A small-molecule ligand and the protein it binds are described below.
Small molecule (SMILES): CC(C)Oc1ccc2[nH]nc(-c3ccnc(N4CCOCC4)c3)c2c1

Sequence of chain 1.A:
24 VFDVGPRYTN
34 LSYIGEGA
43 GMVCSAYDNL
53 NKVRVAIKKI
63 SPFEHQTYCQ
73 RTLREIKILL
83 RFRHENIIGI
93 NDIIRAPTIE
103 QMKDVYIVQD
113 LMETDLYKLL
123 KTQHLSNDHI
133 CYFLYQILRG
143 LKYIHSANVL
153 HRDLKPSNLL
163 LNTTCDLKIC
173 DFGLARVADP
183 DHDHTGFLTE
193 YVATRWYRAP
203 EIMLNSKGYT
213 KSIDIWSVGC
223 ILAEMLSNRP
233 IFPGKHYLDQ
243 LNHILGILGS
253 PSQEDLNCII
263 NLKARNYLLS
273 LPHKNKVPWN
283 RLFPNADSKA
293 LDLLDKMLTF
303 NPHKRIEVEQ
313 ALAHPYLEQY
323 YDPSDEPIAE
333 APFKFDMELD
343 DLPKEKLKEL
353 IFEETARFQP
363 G

Binding-site contacts:
Ligand atom C2 contacts residue LEU162 of chain 1.A at 3.4 Å (hydrophobic).
Ligand atom C1 contacts residue LEU162 of chain 1.A at 3.6 Å (hydrophobic).
Ligand atom N1 contacts residue LEU113 of chain 1.A at 3.8 Å.
Ligand atom N1 contacts residue ALA58 of chain 1.A at 3.4 Å.
Ligand atom C2 contacts residue ASP112 of chain 1.A at 3.8 Å.
Ligand atom C17 contacts residue MET114 of chain 1.A at 3.6 Å (hydrophobic).
Ligand atom C contacts residue LEU162 of chain 1.A at 3.9 Å (hydrophobic).
Ligand atom O contacts residue VAL45 of chain 1.A at 3.8 Å.
Ligand atom C4 contacts residue GLN111 of chain 1.A at 3.6 Å.
Ligand atom C14 contacts residue LEU113 of chain 1.A at 3.9 Å (hydrophobic).
Ligand atom N2 contacts residue THR116 of chain 1.A at 3.6 Å.
Ligand atom N3 contacts residue GLU115 of chain 1.A at 3.5 Å (salt-bridge).
Ligand atom C11 contacts residue ILE37 of chain 1.A at 3.8 Å (hydrophobic).
Ligand atom N contacts residue LEU162 of chain 1.A at 3.9 Å.
Ligand atom C3 contacts residue LEU162 of chain 1.A at 3.8 Å (hydrophobic).
Ligand atom C8 contacts residue GLY40 of chain 1.A at 3.8 Å.
Ligand atom N1 contacts residue ASP112 of chain 1.A at 2.8 Å (salt-bridge).
Ligand atom C15 contacts residue GLU115 of chain 1.A at 3.8 Å.
Ligand atom C12 contacts residue THR116 of chain 1.A at 3.8 Å.
Ligand atom N contacts residue LEU113 of chain 1.A at 3.7 Å.
Ligand atom C16 contacts residue GLU115 of chain 1.A at 3.7 Å.
Ligand atom C15 contacts residue LYS120 of chain 1.A at 3.6 Å.
Ligand atom N contacts residue ASP112 of chain 1.A at 3.6 Å.
Ligand atom N2 contacts residue LYS120 of chain 1.A at 3.0 Å (salt-bridge).
Ligand atom C8 contacts residue ASN160 of chain 1.A at 3.7 Å.
Ligand atom C18 contacts residue MET114 of chain 1.A at 3.2 Å (hydrophobic).
Ligand atom C14 contacts residue MET114 of chain 1.A at 3.5 Å (hydrophobic).
Ligand atom N1 contacts residue MET114 of chain 1.A at 3.7 Å.
Ligand atom N1 contacts residue LEU162 of chain 1.A at 3.6 Å.
Ligand atom C12 contacts residue ASP117 of chain 1.A at 3.7 Å.
Ligand atom C3 contacts residue ALA58 of chain 1.A at 3.9 Å (hydrophobic).
Ligand atom N3 contacts residue MET114 of chain 1.A at 3.7 Å.
Ligand atom C18 contacts residue LEU113 of chain 1.A at 3.7 Å (hydrophobic).
Ligand atom C9 contacts residue VAL45 of chain 1.A at 3.7 Å (hydrophobic).
Ligand atom C2 contacts residue ALA58 of chain 1.A at 3.6 Å (hydrophobic).
Ligand atom C3 contacts residue GLN111 of chain 1.A at 3.5 Å.
Ligand atom N contacts residue MET114 of chain 1.A at 3.0 Å (h-bond).
Ligand atom C11 contacts residue LEU162 of chain 1.A at 3.8 Å (hydrophobic).
Ligand atom C13 contacts residue MET114 of chain 1.A at 3.8 Å (hydrophobic).
Ligand atom C12 contacts residue LYS120 of chain 1.A at 3.5 Å.